Sequence of chain 4.A:
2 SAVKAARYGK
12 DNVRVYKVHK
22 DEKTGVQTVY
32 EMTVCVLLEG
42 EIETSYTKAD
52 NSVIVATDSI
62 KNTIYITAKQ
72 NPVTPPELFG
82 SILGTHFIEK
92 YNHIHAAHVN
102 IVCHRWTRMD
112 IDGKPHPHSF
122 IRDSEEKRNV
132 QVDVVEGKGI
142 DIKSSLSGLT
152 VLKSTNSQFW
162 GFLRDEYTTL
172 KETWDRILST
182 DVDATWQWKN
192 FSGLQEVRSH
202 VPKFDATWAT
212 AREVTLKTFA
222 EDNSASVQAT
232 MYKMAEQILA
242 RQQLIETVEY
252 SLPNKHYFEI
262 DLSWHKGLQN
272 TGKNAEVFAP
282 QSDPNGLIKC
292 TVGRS

Sequence of chain 3.A:
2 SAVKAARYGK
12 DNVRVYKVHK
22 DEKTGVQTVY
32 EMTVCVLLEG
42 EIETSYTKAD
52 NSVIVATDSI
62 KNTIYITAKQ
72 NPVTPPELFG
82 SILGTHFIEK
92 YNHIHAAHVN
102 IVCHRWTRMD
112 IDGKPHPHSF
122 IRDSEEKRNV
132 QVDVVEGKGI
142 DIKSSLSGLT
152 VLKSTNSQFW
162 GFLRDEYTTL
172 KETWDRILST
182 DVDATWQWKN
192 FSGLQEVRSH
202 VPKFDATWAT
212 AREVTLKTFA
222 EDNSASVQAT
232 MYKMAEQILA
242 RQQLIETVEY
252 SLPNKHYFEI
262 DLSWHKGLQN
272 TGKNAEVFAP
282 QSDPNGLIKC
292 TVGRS

Binding-site contacts:
Ligand atom C5 contacts residue THR58 of chain 3.A at 4.0 Å.
Ligand atom C4 contacts residue PHE160 of chain 4.A at 3.4 Å (hydrophobic).
Ligand atom O2 contacts residue VAL228 of chain 4.A at 2.9 Å (h-bond).
Ligand atom C2 contacts residue GLN229 of chain 4.A at 3.9 Å.
Ligand atom N9 contacts residue THR58 of chain 3.A at 4.0 Å.
Ligand atom N8 contacts residue THR58 of chain 3.A at 3.2 Å (h-bond).
Ligand atom N7 contacts residue PHE160 of chain 4.A at 3.7 Å.
Ligand atom C2 contacts residue ARG177 of chain 4.A at 3.5 Å.
Ligand atom N9 contacts residue PHE160 of chain 4.A at 3.5 Å.
Ligand atom N7 contacts residue THR58 of chain 3.A at 2.8 Å (h-bond).
Ligand atom C2 contacts residue VAL228 of chain 4.A at 4.0 Å (hydrophobic).
Ligand atom N9 contacts residue LEU171 of chain 4.A at 4.0 Å.
Ligand atom O2 contacts residue ARG177 of chain 4.A at 2.8 Å (salt-bridge).
Ligand atom O6 contacts residue TYR9 of chain 3.A at 3.8 Å.
Ligand atom C6 contacts residue GLN229 of chain 4.A at 3.7 Å.
Ligand atom C5 contacts residue PHE160 of chain 4.A at 3.4 Å (hydrophobic).
Ligand atom N3 contacts residue ASN255 of chain 4.A at 3.3 Å (h-bond).
Ligand atom O2 contacts residue SER227 of chain 4.A at 3.6 Å.
Ligand atom O6 contacts residue THR58 of chain 3.A at 3.9 Å.
Ligand atom O6 contacts residue GLN229 of chain 4.A at 2.9 Å (h-bond).
Ligand atom N8 contacts residue LEU171 of chain 4.A at 3.8 Å.
Ligand atom N8 contacts residue PHE160 of chain 4.A at 3.7 Å.
Ligand atom C4 contacts residue ASN255 of chain 4.A at 3.8 Å.
Ligand atom O6 contacts residue PHE160 of chain 4.A at 4.1 Å.
Ligand atom N3 contacts residue ARG177 of chain 4.A at 3.0 Å (salt-bridge).
Ligand atom N3 contacts residue PHE160 of chain 4.A at 3.7 Å.
Ligand atom N8 contacts residue ASP59 of chain 3.A at 3.9 Å.
Ligand atom N9 contacts residue ARG177 of chain 4.A at 4.0 Å.
Ligand atom N8 contacts residue ALA57 of chain 3.A at 3.7 Å.
Ligand atom O2 contacts residue GLN229 of chain 4.A at 3.8 Å.
Ligand atom O2 contacts residue ASN255 of chain 4.A at 4.1 Å.
Ligand atom C6 contacts residue PHE160 of chain 4.A at 3.5 Å (hydrophobic).
Ligand atom N7 contacts residue ALA57 of chain 3.A at 3.5 Å.
Ligand atom N1 contacts residue GLN229 of chain 4.A at 3.0 Å (h-bond).
Ligand atom C2 contacts residue ASN255 of chain 4.A at 3.9 Å.
Ligand atom C4 contacts residue ARG177 of chain 4.A at 3.8 Å.
Ligand atom O2 contacts residue PHE160 of chain 4.A at 3.9 Å.
Ligand atom N1 contacts residue PHE160 of chain 4.A at 3.6 Å.
Ligand atom O6 contacts residue ILE55 of chain 3.A at 3.5 Å.
Ligand atom C2 contacts residue PHE160 of chain 4.A at 3.7 Å (hydrophobic).

This small molecule binds to this protein.
Small molecule (SMILES): O=c1[nH]c(=O)c2nn[nH]c2[nH]1